Sequence of chain 1.A:
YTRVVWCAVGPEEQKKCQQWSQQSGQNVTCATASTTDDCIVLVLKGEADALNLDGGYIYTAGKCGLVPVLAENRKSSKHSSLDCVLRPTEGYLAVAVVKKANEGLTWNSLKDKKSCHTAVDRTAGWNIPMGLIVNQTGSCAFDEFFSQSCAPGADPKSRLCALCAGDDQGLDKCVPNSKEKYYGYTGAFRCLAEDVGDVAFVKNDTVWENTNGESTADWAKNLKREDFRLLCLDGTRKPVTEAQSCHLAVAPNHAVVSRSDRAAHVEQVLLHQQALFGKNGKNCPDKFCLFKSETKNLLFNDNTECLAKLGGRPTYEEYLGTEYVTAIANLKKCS

A protein and the small-molecule ligand that binds it are described below.
Small molecule (SMILES): NC(=O)CC[C@@H](N)C(=O)O

Binding-site contacts:
Ligand atom N contacts residue ALA1 of chain 1.L at 1.3 Å.
Ligand atom O contacts residue ZN1 of chain 1.H at 3.9 Å.
Ligand atom OXT contacts residue ALA1 of chain 1.L at 3.5 Å.
Ligand atom CA contacts residue ZN1 of chain 1.H at 4.0 Å.
Ligand atom N contacts residue VAL250 of chain 1.A at 3.7 Å.
Ligand atom CB contacts residue ALA1 of chain 1.L at 3.7 Å (hydrophobic).
Ligand atom CA contacts residue ALA1 of chain 1.L at 2.4 Å (hydrophobic).
Ligand atom CB contacts residue VAL250 of chain 1.A at 4.3 Å (hydrophobic).
Ligand atom CA contacts residue VAL250 of chain 1.A at 3.9 Å (hydrophobic).
Ligand atom N contacts residue LAC1 of chain 1.M at 3.3 Å (h-bond).
Ligand atom O contacts residue ALA1 of chain 1.L at 3.5 Å (h-bond).
Ligand atom C contacts residue ZN1 of chain 1.H at 4.5 Å.
Ligand atom C contacts residue ALA1 of chain 1.L at 3.0 Å (hydrophobic).